The protein below binds the small molecule below.
Small molecule (SMILES): Nc1ccn([C@@H]2O[C@H](CO[P](=O)(O)O[C@H]3[C@@H](O)[C@H](n4ccc(N)nc4=O)O[C@@H]3CO[P](=O)(O)O[C@H]3[C@@H](O)[C@H](n4cnc5c(N)ncnc54)O[C@@H]3CO[P](=O)(O)O[C@H]3[C@@H](O)[C@H](n4ccc(N)nc4=O)O[C@@H]3CO[P](=O)(O)O[C@H]3[C@@H](O)[C@H](n4ccc(=O)[nH]c4=O)O[C@@H]3CO[P](=O)(O)O[C@H]3[C@@H](O)[C@H](n4cnc5c(N)ncnc54)O[C@@H]3CO[P](=O)(O)O[C@H]3[C@@H](O)[C@H](n4cnc5c(=O)nc(N)[nH]c54)O[C@@H]3CO[P](=O)(O)O[C@H]3[C@@H](O)[C@H](n4cnc5c(=O)nc(N)[nH]c54)O[C@@H]3CO)[C@@H](O)[C@H]2O)c(=O)n1

Binding-site contacts:
Ligand atom N1 contacts residue TYR85 of chain 42.C at 3.6 Å.
Ligand atom C4' contacts residue TYR85 of chain 42.C at 3.3 Å (hydrophobic).
Ligand atom OP2 contacts residue LYS43 of chain 42.C at 3.2 Å (salt-bridge).
Ligand atom N1 contacts residue SER47 of chain 42.C at 2.7 Å (h-bond).
Ligand atom OP2 contacts residue ARG49 of chain 41.D at 2.4 Å (salt-bridge).
Ligand atom C3' contacts residue TYR85 of chain 42.C at 3.3 Å (hydrophobic).
Ligand atom OP1 contacts residue ARG49 of chain 41.D at 2.5 Å (salt-bridge).
Ligand atom N7 contacts residue THR45 of chain 42.C at 2.6 Å (h-bond).
Ligand atom C5 contacts residue THR45 of chain 42.C at 3.3 Å.
Ligand atom N6 contacts residue THR45 of chain 42.C at 2.9 Å (h-bond).
Ligand atom C4 contacts residue TYR85 of chain 42.C at 3.5 Å (hydrophobic).
Ligand atom C6 contacts residue THR45 of chain 42.C at 3.5 Å.
Ligand atom O3' contacts residue SER51 of chain 41.D at 3.5 Å (h-bond).
Ligand atom N6 contacts residue THR59 of chain 42.C at 2.9 Å (h-bond).
Ligand atom C5' contacts residue TYR85 of chain 42.C at 3.1 Å (hydrophobic).
Ligand atom N1 contacts residue THR59 of chain 42.C at 3.6 Å.
Ligand atom OP1 contacts residue SER52 of chain 41.D at 3.0 Å.
Ligand atom O2' contacts residue GLU63 of chain 42.C at 3.0 Å (salt-bridge).
Ligand atom N6 contacts residue CYS46 of chain 42.C at 3.4 Å (h-bond).
Ligand atom P contacts residue SER51 of chain 41.D at 3.4 Å.
Ligand atom C2' contacts residue GLU63 of chain 42.C at 3.5 Å.
Ligand atom OP1 contacts residue SER51 of chain 41.D at 2.7 Å (h-bond).
Ligand atom OP2 contacts residue LYS57 of chain 41.D at 2.7 Å (salt-bridge).
Ligand atom P contacts residue ARG49 of chain 41.D at 2.9 Å.
Ligand atom OP1 contacts residue ASN55 of chain 41.D at 3.3 Å (h-bond).
Ligand atom O2' contacts residue TYR85 of chain 42.C at 3.5 Å.
Ligand atom P contacts residue TYR85 of chain 42.C at 3.5 Å.
Ligand atom C2 contacts residue SER47 of chain 42.C at 3.0 Å.
Ligand atom O3' contacts residue TYR85 of chain 42.C at 3.6 Å.
Ligand atom C2' contacts residue TYR85 of chain 42.C at 3.4 Å (hydrophobic).
Ligand atom O4' contacts residue LYS61 of chain 42.C at 3.1 Å (salt-bridge).
Ligand atom OP2 contacts residue ASN55 of chain 41.D at 3.2 Å (h-bond).
Ligand atom O2 contacts residue ASN87 of chain 42.C at 3.2 Å (h-bond).
Ligand atom C6 contacts residue TYR85 of chain 42.C at 3.5 Å (hydrophobic).
Ligand atom C5' contacts residue SER51 of chain 41.D at 3.5 Å.
Ligand atom OP1 contacts residue SER51 of chain 41.D at 3.3 Å.
Ligand atom OP2 contacts residue SER51 of chain 41.D at 3.2 Å (h-bond).
Ligand atom C5 contacts residue TYR85 of chain 42.C at 3.5 Å (hydrophobic).
Ligand atom OP2 contacts residue TYR85 of chain 42.C at 2.5 Å (h-bond).
Ligand atom OP2 contacts residue LYS57 of chain 41.D at 3.4 Å.

Sequence of chain 42.C:
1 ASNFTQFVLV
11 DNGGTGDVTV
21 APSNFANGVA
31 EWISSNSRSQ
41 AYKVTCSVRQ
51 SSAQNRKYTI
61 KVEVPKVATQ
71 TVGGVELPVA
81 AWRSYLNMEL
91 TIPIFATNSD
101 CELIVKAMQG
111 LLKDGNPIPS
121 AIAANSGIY

Sequence of chain 41.D:
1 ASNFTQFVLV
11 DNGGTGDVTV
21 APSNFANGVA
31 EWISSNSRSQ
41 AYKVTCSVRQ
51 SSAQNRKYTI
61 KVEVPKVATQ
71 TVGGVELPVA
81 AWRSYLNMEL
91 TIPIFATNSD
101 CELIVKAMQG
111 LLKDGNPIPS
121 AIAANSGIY